Sequence of chain 1.C:
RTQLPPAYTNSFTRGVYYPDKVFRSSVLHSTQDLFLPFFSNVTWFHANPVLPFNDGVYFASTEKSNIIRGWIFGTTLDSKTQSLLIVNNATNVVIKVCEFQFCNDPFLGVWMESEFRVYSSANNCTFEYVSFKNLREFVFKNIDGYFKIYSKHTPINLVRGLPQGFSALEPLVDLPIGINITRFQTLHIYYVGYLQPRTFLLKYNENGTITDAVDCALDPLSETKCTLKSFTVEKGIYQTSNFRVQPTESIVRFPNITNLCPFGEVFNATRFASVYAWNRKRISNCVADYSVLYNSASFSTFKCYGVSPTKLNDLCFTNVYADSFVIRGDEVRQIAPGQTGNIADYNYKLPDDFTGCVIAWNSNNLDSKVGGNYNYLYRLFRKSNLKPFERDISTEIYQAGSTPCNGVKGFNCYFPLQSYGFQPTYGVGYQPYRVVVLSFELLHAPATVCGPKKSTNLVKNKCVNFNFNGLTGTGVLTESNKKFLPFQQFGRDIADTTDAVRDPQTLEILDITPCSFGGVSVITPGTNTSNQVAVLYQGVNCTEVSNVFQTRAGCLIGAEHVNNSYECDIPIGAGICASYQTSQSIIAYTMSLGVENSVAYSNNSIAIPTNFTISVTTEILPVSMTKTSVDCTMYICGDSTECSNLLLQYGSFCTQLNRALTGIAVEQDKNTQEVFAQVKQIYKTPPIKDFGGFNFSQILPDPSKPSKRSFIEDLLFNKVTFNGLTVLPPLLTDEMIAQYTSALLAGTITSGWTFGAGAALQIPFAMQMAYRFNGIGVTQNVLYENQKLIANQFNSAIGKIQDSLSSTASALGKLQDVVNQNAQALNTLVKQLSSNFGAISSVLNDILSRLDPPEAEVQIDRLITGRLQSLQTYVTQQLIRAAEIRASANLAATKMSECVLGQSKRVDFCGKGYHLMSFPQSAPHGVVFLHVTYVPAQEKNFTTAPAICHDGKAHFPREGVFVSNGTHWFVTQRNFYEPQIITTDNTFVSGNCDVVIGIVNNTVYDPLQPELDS

This small molecule binds to this protein.
Small molecule (SMILES): CC(=O)N[C@H]1[C@H](O[C@H]2[C@H](O)[C@@H](NC(C)=O)CO[C@@H]2CO)O[C@H](CO)[C@@H](O)[C@@H]1O

Binding-site contacts:
Ligand atom C1 contacts residue SER800 of chain 1.C at 3.2 Å.
Ligand atom C5 contacts residue SER800 of chain 1.C at 3.8 Å.
Ligand atom O7 contacts residue ASN798 of chain 1.C at 4.5 Å.
Ligand atom C2 contacts residue SER800 of chain 1.C at 4.1 Å.
Ligand atom C3 contacts residue ASN798 of chain 1.C at 3.8 Å.
Ligand atom C8 contacts residue ASN798 of chain 1.C at 4.2 Å.
Ligand atom C3 contacts residue SER800 of chain 1.C at 4.2 Å.
Ligand atom O5 contacts residue GLN801 of chain 1.C at 3.7 Å.
Ligand atom C5 contacts residue GLN801 of chain 1.C at 3.7 Å.
Ligand atom C7 contacts residue ASN798 of chain 1.C at 3.9 Å.
Ligand atom O6 contacts residue GLN801 of chain 1.C at 2.4 Å (h-bond).
Ligand atom N2 contacts residue ASN798 of chain 1.C at 2.9 Å (h-bond).
Ligand atom N2 contacts residue SER800 of chain 1.C at 4.3 Å.
Ligand atom C6 contacts residue GLN801 of chain 1.C at 3.2 Å.
Ligand atom C2 contacts residue ASN798 of chain 1.C at 2.5 Å.
Ligand atom C5 contacts residue ASN798 of chain 1.C at 3.6 Å.
Ligand atom O5 contacts residue ASN798 of chain 1.C at 2.4 Å (h-bond).
Ligand atom O5 contacts residue SER800 of chain 1.C at 3.8 Å.
Ligand atom C1 contacts residue ASN798 of chain 1.C at 1.4 Å.
Ligand atom C4 contacts residue ASN798 of chain 1.C at 4.2 Å.